Binding-site contacts:
Ligand atom N2 contacts residue HIS43 of chain 1.H at 3.2 Å (h-bond).
Ligand atom NH2 contacts residue GLY238 of chain 1.H at 3.7 Å.
Ligand atom O contacts residue GLY228 of chain 1.H at 3.0 Å (h-bond).
Ligand atom O2 contacts residue GLY203 of chain 1.H at 3.0 Å (h-bond).
Ligand atom CB1 contacts residue HIS43 of chain 1.H at 3.6 Å.
Ligand atom CZ1 contacts residue ASP199 of chain 1.H at 3.7 Å.
Ligand atom N contacts residue GLY228 of chain 1.H at 2.8 Å (h-bond).
Ligand atom O2 contacts residue SER205 of chain 1.H at 2.4 Å (h-bond).
Ligand atom CZ1 contacts residue ALA200 of chain 1.H at 3.3 Å (hydrophobic).
Ligand atom CA2 contacts residue SER205 of chain 1.H at 2.4 Å.
Ligand atom O2 contacts residue ASP204 of chain 1.H at 3.7 Å.
Ligand atom NH2 contacts residue ASP199 of chain 1.H at 3.1 Å (salt-bridge).
Ligand atom NH2 contacts residue ALA200 of chain 1.H at 3.2 Å (h-bond).
Ligand atom C2 contacts residue HIS43 of chain 1.H at 2.8 Å.
Ligand atom NH1 contacts residue GLY230 of chain 1.H at 3.0 Å (h-bond).
Ligand atom CB2 contacts residue SER226 of chain 1.H at 3.7 Å.
Ligand atom NH2 contacts residue TRP227 of chain 1.H at 3.6 Å.
Ligand atom CZ1 contacts residue TRP227 of chain 1.H at 3.8 Å (hydrophobic).
Ligand atom NH1 contacts residue ALA200 of chain 1.H at 3.3 Å (h-bond).
Ligand atom CG1 contacts residue TYR47 of chain 1.H at 3.6 Å (hydrophobic).
Ligand atom CZ contacts residue GLU94 of chain 1.H at 3.7 Å.
Ligand atom O contacts residue TRP227 of chain 1.H at 3.2 Å.
Ligand atom CB2 contacts residue SER205 of chain 1.H at 2.7 Å.
Ligand atom N2 contacts residue SER226 of chain 1.H at 2.8 Å (h-bond).
Ligand atom C3 contacts residue HIS43 of chain 1.H at 2.0 Å.
Ligand atom CB2 contacts residue CYS201 of chain 1.H at 3.8 Å (hydrophobic).
Ligand atom CA2 contacts residue HIS43 of chain 1.H at 3.6 Å.
Ligand atom C contacts residue GLY228 of chain 1.H at 3.7 Å.
Ligand atom NH1 contacts residue ASP199 of chain 1.H at 2.8 Å (salt-bridge).
Ligand atom CD2 contacts residue ILE179 of chain 1.H at 3.7 Å (hydrophobic).
Ligand atom C2 contacts residue SER205 of chain 1.H at 1.5 Å.
Ligand atom C3 contacts residue SER205 of chain 1.H at 2.6 Å.
Ligand atom NE contacts residue GLY228 of chain 1.H at 3.3 Å (h-bond).
Ligand atom N2 contacts residue SER205 of chain 1.H at 2.9 Å (h-bond).
Ligand atom CB contacts residue GLY228 of chain 1.H at 3.3 Å.
Ligand atom CD3 contacts residue TRP227 of chain 1.H at 3.6 Å (hydrophobic).
Ligand atom NE contacts residue TRP227 of chain 1.H at 3.5 Å.
Ligand atom CE2 contacts residue LEU96 of chain 1.H at 3.6 Å (hydrophobic).
Ligand atom CZ1 contacts residue GLY228 of chain 1.H at 3.7 Å.
Ligand atom CA contacts residue GLY228 of chain 1.H at 3.4 Å.

Sequence of chain 1.H:
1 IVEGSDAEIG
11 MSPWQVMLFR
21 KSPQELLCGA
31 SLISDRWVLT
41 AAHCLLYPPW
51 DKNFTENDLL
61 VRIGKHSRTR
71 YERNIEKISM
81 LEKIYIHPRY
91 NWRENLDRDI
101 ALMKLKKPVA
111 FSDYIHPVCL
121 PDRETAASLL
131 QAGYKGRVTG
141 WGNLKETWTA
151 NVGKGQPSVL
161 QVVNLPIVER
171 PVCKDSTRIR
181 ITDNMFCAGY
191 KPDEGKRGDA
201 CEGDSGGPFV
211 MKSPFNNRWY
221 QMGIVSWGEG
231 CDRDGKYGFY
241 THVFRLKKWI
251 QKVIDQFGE

The protein below binds the small molecule below.
Small molecule (SMILES): NC(=[NH2+])NCCC[C@H](NC(=O)[C@@H]1CCCN1C(=O)[C@H](N)Cc1ccccc1)[C@H](O)CCl